Binding-site contacts:
Ligand atom O5 contacts residue GLU90 of chain 1.A at 4.0 Å.
Ligand atom C7 contacts residue CYS94 of chain 1.A at 4.3 Å (hydrophobic).
Ligand atom C3 contacts residue ASN91 of chain 1.A at 3.8 Å.
Ligand atom O7 contacts residue CYS94 of chain 1.A at 3.6 Å.
Ligand atom N2 contacts residue ASN91 of chain 1.A at 2.9 Å (h-bond).
Ligand atom C7 contacts residue ARG225 of chain 1.A at 3.6 Å.
Ligand atom C8 contacts residue SER141 of chain 1.A at 4.1 Å.
Ligand atom O7 contacts residue ASN68 of chain 1.A at 3.3 Å (h-bond).
Ligand atom C7 contacts residue GLU70 of chain 1.A at 4.1 Å.
Ligand atom O5 contacts residue ASN91 of chain 1.A at 2.3 Å (h-bond).
Ligand atom C4 contacts residue ARG225 of chain 1.A at 4.2 Å.
Ligand atom O7 contacts residue ASN91 of chain 1.A at 3.2 Å (h-bond).
Ligand atom O6 contacts residue GLU90 of chain 1.A at 2.7 Å (salt-bridge).
Ligand atom C8 contacts residue ASN91 of chain 1.A at 4.5 Å.
Ligand atom C1 contacts residue GLU70 of chain 1.A at 4.2 Å.
Ligand atom O7 contacts residue ARG225 of chain 1.A at 3.5 Å (salt-bridge).
Ligand atom C3 contacts residue ARG225 of chain 1.A at 3.2 Å.
Ligand atom C7 contacts residue ALA139 of chain 1.A at 4.5 Å (hydrophobic).
Ligand atom C8 contacts residue ALA139 of chain 1.A at 4.2 Å (hydrophobic).
Ligand atom N2 contacts residue ARG225 of chain 1.A at 3.5 Å (salt-bridge).
Ligand atom N2 contacts residue GLU70 of chain 1.A at 3.8 Å.
Ligand atom C2 contacts residue ARG225 of chain 1.A at 3.4 Å.
Ligand atom C4 contacts residue ASN91 of chain 1.A at 4.2 Å.
Ligand atom C5 contacts residue GLU90 of chain 1.A at 4.0 Å.
Ligand atom C8 contacts residue CYS140 of chain 1.A at 4.4 Å (hydrophobic).
Ligand atom C2 contacts residue ASN91 of chain 1.A at 2.4 Å.
Ligand atom O7 contacts residue ALA139 of chain 1.A at 4.5 Å.
Ligand atom C6 contacts residue GLU90 of chain 1.A at 2.7 Å.
Ligand atom C1 contacts residue ASN91 of chain 1.A at 1.4 Å.
Ligand atom O3 contacts residue ARG225 of chain 1.A at 2.0 Å (salt-bridge).
Ligand atom C8 contacts residue GLU70 of chain 1.A at 3.9 Å.
Ligand atom C8 contacts residue CYS94 of chain 1.A at 4.2 Å (hydrophobic).
Ligand atom C8 contacts residue PRO69 of chain 1.A at 4.4 Å (hydrophobic).
Ligand atom C7 contacts residue ASN68 of chain 1.A at 3.7 Å.
Ligand atom C8 contacts residue ASN68 of chain 1.A at 3.3 Å.
Ligand atom C5 contacts residue ASN91 of chain 1.A at 3.6 Å.
Ligand atom C7 contacts residue ASN91 of chain 1.A at 3.3 Å.

This protein binds this small molecule.
Small molecule (SMILES): CC(=O)N[C@H]1[C@H](O[C@H]2[C@H](O)[C@@H](NC(C)=O)CO[C@@H]2CO)O[C@H](CO)[C@@H](O)[C@@H]1O

Sequence of chain 1.A:
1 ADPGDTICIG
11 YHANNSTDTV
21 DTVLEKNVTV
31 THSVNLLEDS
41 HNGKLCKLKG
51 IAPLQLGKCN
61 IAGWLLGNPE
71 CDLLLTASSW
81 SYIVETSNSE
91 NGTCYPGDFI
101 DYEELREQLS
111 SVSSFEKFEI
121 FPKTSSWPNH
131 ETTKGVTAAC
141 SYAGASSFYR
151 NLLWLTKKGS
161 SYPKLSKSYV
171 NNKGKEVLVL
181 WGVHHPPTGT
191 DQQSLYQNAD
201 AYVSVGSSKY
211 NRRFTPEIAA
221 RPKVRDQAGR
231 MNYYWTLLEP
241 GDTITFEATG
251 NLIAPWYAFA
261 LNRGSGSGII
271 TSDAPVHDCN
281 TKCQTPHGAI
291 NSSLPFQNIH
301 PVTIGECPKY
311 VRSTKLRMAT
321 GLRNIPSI